Sequence of chain 5.A:
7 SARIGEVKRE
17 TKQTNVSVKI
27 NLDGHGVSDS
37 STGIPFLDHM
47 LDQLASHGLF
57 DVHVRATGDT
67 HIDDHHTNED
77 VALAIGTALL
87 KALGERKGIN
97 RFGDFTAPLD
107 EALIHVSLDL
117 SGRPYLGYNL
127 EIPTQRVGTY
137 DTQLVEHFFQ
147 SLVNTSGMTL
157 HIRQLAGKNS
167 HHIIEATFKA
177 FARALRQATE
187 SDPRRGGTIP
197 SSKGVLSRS

Sequence of chain 3.A:
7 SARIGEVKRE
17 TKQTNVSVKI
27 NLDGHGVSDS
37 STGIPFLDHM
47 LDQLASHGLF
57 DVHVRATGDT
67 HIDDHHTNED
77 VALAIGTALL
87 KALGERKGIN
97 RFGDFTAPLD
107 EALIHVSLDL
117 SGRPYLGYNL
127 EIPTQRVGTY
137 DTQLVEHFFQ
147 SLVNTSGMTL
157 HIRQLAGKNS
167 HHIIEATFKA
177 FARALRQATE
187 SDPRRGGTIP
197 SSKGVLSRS

This small molecule binds to this protein.
Small molecule (SMILES): O=P(O)(O)OC[C@@H](O)[C@@H](O)c1cnc[nH]1

Sequence of chain 23.A:
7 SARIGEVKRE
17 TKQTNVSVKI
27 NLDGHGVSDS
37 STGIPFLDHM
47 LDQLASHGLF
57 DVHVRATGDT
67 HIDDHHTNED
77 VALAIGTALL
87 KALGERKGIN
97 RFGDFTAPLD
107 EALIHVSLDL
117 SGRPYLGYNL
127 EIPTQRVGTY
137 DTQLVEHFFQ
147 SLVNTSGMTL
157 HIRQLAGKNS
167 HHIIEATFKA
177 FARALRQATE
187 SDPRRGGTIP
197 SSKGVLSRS

Binding-site contacts:
Ligand atom O2 contacts residue MN1 of chain 23.B at 2.3 Å.
Ligand atom N2 contacts residue HIS72 of chain 23.A at 3.2 Å (h-bond).
Ligand atom C6 contacts residue HIS167 of chain 3.A at 3.4 Å.
Ligand atom C1 contacts residue GLU171 of chain 3.A at 3.8 Å.
Ligand atom OP1 contacts residue GLU171 of chain 3.A at 3.2 Å (salt-bridge).
Ligand atom N2 contacts residue MN1 of chain 23.B at 2.3 Å.
Ligand atom P contacts residue SER197 of chain 5.A at 3.7 Å.
Ligand atom O3 contacts residue ARG119 of chain 5.A at 3.8 Å.
Ligand atom OP4 contacts residue LYS199 of chain 5.A at 2.7 Å (salt-bridge).
Ligand atom C6 contacts residue MN1 of chain 23.B at 3.0 Å.
Ligand atom C5 contacts residue GLU75 of chain 23.A at 3.2 Å.
Ligand atom O2 contacts residue HIS72 of chain 23.A at 3.5 Å (h-bond).
Ligand atom C5 contacts residue MN1 of chain 23.C at 3.0 Å.
Ligand atom C6 contacts residue HIS72 of chain 23.A at 3.7 Å.
Ligand atom OP5 contacts residue ARG119 of chain 5.A at 3.0 Å (salt-bridge).
Ligand atom O2 contacts residue GLU171 of chain 3.A at 2.5 Å (salt-bridge).
Ligand atom C6 contacts residue HIS71 of chain 23.A at 3.3 Å.
Ligand atom C6 contacts residue MN1 of chain 23.C at 3.3 Å.
Ligand atom OP4 contacts residue SER197 of chain 5.A at 3.8 Å.
Ligand atom OP6 contacts residue ARG97 of chain 5.A at 2.8 Å (salt-bridge).
Ligand atom C2 contacts residue MN1 of chain 23.B at 3.4 Å.
Ligand atom P contacts residue ARG97 of chain 5.A at 3.6 Å.
Ligand atom OP1 contacts residue LYS175 of chain 3.A at 3.4 Å (salt-bridge).
Ligand atom C4 contacts residue MN1 of chain 23.B at 3.3 Å.
Ligand atom OP5 contacts residue LYS175 of chain 3.A at 2.6 Å (salt-bridge).
Ligand atom C2 contacts residue GLU171 of chain 3.A at 3.5 Å.
Ligand atom C1 contacts residue SER198 of chain 5.A at 3.4 Å.
Ligand atom OP6 contacts residue SER197 of chain 5.A at 2.7 Å (h-bond).
Ligand atom N1 contacts residue HIS168 of chain 3.A at 3.5 Å (h-bond).
Ligand atom N1 contacts residue HIS71 of chain 23.A at 3.0 Å (h-bond).
Ligand atom N1 contacts residue GLU75 of chain 23.A at 3.2 Å (salt-bridge).
Ligand atom OP5 contacts residue ARG97 of chain 5.A at 2.7 Å (salt-bridge).
Ligand atom N2 contacts residue GLU171 of chain 3.A at 3.2 Å (salt-bridge).
Ligand atom P contacts residue LYS175 of chain 3.A at 3.6 Å.
Ligand atom C6 contacts residue GLU171 of chain 3.A at 3.8 Å.
Ligand atom N2 contacts residue HIS167 of chain 3.A at 3.6 Å.
Ligand atom N1 contacts residue MN1 of chain 23.C at 2.2 Å.
Ligand atom O2 contacts residue HIS45 of chain 3.A at 3.4 Å (h-bond).
Ligand atom O3 contacts residue LYS199 of chain 5.A at 3.6 Å.
Ligand atom OP4 contacts residue ARG119 of chain 5.A at 3.1 Å (salt-bridge).